Sequence of chain 11.C:
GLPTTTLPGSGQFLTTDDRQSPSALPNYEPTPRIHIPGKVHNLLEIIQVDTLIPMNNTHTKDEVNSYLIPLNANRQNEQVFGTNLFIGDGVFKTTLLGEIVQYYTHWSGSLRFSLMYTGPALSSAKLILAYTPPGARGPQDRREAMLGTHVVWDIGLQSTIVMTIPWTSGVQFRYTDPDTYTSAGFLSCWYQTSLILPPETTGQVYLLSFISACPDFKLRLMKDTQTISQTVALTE

Sequence of chain 11.A:
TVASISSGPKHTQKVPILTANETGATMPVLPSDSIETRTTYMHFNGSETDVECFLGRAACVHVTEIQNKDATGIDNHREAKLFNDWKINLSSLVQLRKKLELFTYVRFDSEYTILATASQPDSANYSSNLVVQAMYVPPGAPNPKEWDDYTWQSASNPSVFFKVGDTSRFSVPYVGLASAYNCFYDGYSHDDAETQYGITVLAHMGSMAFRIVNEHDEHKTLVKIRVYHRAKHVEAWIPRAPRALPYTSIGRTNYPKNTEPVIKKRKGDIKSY

Binding-site contacts:
Ligand atom C5 contacts residue MET221 of chain 11.A at 3.6 Å (hydrophobic).
Ligand atom C4 contacts residue LEU106 of chain 11.A at 3.5 Å (hydrophobic).
Ligand atom C1B contacts residue TYR128 of chain 11.A at 3.6 Å (hydrophobic).
Ligand atom N3A contacts residue PHE186 of chain 11.A at 4.0 Å.
Ligand atom O1B contacts residue TYR128 of chain 11.A at 3.4 Å (h-bond).
Ligand atom C6B contacts residue ILE104 of chain 11.A at 3.6 Å (hydrophobic).
Ligand atom N2 contacts residue MET221 of chain 11.A at 3.3 Å (h-bond).
Ligand atom C4A contacts residue PRO174 of chain 11.A at 3.1 Å (hydrophobic).
Ligand atom C6B contacts residue TYR128 of chain 11.A at 3.3 Å (hydrophobic).
Ligand atom N3A contacts residue PRO174 of chain 11.A at 3.7 Å.
Ligand atom C2C contacts residue MET221 of chain 11.A at 4.0 Å (hydrophobic).
Ligand atom C2A contacts residue TYR152 of chain 11.A at 3.6 Å (hydrophobic).
Ligand atom C3B contacts residue VAL188 of chain 11.A at 3.8 Å (hydrophobic).
Ligand atom C5B contacts residue PHE186 of chain 11.A at 3.9 Å (hydrophobic).
Ligand atom C2A contacts residue PHE186 of chain 11.A at 3.3 Å (hydrophobic).
Ligand atom C5B contacts residue TYR128 of chain 11.A at 4.0 Å (hydrophobic).
Ligand atom C4C contacts residue VAL191 of chain 11.A at 3.0 Å (hydrophobic).
Ligand atom C1C contacts residue MET221 of chain 11.A at 4.0 Å (hydrophobic).
Ligand atom C5C contacts residue VAL188 of chain 11.A at 4.1 Å (hydrophobic).
Ligand atom C4C contacts residue VAL188 of chain 11.A at 3.7 Å (hydrophobic).
Ligand atom C3C contacts residue TYR128 of chain 11.A at 3.4 Å (hydrophobic).
Ligand atom C4B contacts residue PHE186 of chain 11.A at 3.6 Å (hydrophobic).
Ligand atom C3B contacts residue TYR152 of chain 11.A at 3.7 Å (hydrophobic).
Ligand atom C2B contacts residue VAL188 of chain 11.A at 3.5 Å (hydrophobic).
Ligand atom C5A contacts residue ALA150 of chain 11.A at 4.0 Å (hydrophobic).
Ligand atom N3A contacts residue ALA24 of chain 11.C at 3.8 Å.
Ligand atom O1A contacts residue PHE186 of chain 11.A at 3.0 Å.
Ligand atom C5B contacts residue MET224 of chain 11.A at 3.8 Å (hydrophobic).
Ligand atom C5A contacts residue PHE186 of chain 11.A at 3.5 Å (hydrophobic).
Ligand atom O1B contacts residue ILE104 of chain 11.A at 3.9 Å.
Ligand atom C1B contacts residue ILE104 of chain 11.A at 4.0 Å (hydrophobic).
Ligand atom C2C contacts residue TYR197 of chain 11.A at 3.7 Å (hydrophobic).
Ligand atom O1 contacts residue MET221 of chain 11.A at 2.5 Å (h-bond).
Ligand atom N3A contacts residue TYR152 of chain 11.A at 3.5 Å.
Ligand atom C1B contacts residue VAL188 of chain 11.A at 3.8 Å (hydrophobic).
Ligand atom C1C contacts residue LEU106 of chain 11.A at 4.0 Å (hydrophobic).
Ligand atom C1C contacts residue TYR128 of chain 11.A at 3.9 Å (hydrophobic).
Ligand atom C4B contacts residue TYR152 of chain 11.A at 3.8 Å (hydrophobic).
Ligand atom C5C contacts residue VAL191 of chain 11.A at 3.8 Å (hydrophobic).
Ligand atom C5A contacts residue VAL176 of chain 11.A at 3.6 Å (hydrophobic).

The small molecule below binds the protein below.
Small molecule (SMILES): Cc1cc(CCCCCOc2ccc(C3=NCCO3)cc2)on1